Sequence of chain 1.A:
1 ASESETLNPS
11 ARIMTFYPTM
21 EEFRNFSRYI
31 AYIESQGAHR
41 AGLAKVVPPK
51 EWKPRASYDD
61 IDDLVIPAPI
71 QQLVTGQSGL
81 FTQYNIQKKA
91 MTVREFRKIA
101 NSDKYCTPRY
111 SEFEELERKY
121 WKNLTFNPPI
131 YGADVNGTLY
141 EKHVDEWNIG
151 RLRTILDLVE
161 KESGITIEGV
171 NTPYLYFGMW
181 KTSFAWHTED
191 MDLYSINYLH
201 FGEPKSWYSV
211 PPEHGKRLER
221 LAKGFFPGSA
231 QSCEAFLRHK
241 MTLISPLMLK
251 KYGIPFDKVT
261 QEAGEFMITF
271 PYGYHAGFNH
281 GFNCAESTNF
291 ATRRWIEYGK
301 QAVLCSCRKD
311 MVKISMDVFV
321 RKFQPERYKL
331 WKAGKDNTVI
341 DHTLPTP

Binding-site contacts:
Ligand atom CM contacts residue THR288 of chain 1.A at 3.9 Å.
Ligand atom C contacts residue VAL312 of chain 1.A at 3.8 Å (hydrophobic).
Ligand atom CA contacts residue MET311 of chain 1.A at 3.7 Å (hydrophobic).
Ligand atom NZ contacts residue ALA68 of chain 1.A at 2.9 Å.
Ligand atom CD contacts residue TYR174 of chain 1.A at 3.6 Å (hydrophobic).
Ligand atom CM contacts residue GLU189 of chain 1.A at 3.9 Å.
Ligand atom CA contacts residue ASP134 of chain 1.A at 3.2 Å.
Ligand atom CB contacts residue ASP134 of chain 1.A at 3.9 Å.
Ligand atom CG2 contacts residue ASP310 of chain 1.A at 3.7 Å.
Ligand atom CM contacts residue SER287 of chain 1.A at 3.5 Å.
Ligand atom CE contacts residue ASP134 of chain 1.A at 3.8 Å.
Ligand atom CG contacts residue GLU168 of chain 1.A at 3.7 Å.
Ligand atom CM contacts residue GLY169 of chain 1.A at 3.7 Å.
Ligand atom N contacts residue VAL312 of chain 1.A at 3.8 Å.
Ligand atom O contacts residue VAL312 of chain 1.A at 3.3 Å.
Ligand atom O contacts residue MET311 of chain 1.A at 3.8 Å.
Ligand atom N contacts residue ASP134 of chain 1.A at 3.8 Å.
Ligand atom CA contacts residue GLU168 of chain 1.A at 3.7 Å.
Ligand atom N contacts residue LYS313 of chain 1.A at 2.8 Å (salt-bridge).
Ligand atom CG contacts residue GLY169 of chain 1.A at 3.9 Å.
Ligand atom N contacts residue TYR174 of chain 1.A at 3.9 Å.
Ligand atom C contacts residue TYR174 of chain 1.A at 3.6 Å (hydrophobic).
Ligand atom NZ contacts residue TYR176 of chain 1.A at 3.4 Å (h-bond).
Ligand atom N contacts residue GLU168 of chain 1.A at 2.8 Å (salt-bridge).
Ligand atom CB contacts residue GLU168 of chain 1.A at 3.6 Å.
Ligand atom CD contacts residue TYR176 of chain 1.A at 3.9 Å (hydrophobic).
Ligand atom N contacts residue ASP310 of chain 1.A at 3.4 Å (salt-bridge).
Ligand atom O contacts residue ILE167 of chain 1.A at 3.7 Å.
Ligand atom NZ contacts residue GLY169 of chain 1.A at 3.5 Å (h-bond).
Ligand atom N contacts residue TYR174 of chain 1.A at 3.9 Å.
Ligand atom NZ contacts residue SER287 of chain 1.A at 3.8 Å.
Ligand atom CB contacts residue TYR174 of chain 1.A at 3.3 Å (hydrophobic).
Ligand atom CA contacts residue ASP310 of chain 1.A at 3.4 Å.
Ligand atom O contacts residue VAL312 of chain 1.A at 3.7 Å.
Ligand atom CD contacts residue GLY169 of chain 1.A at 3.7 Å.
Ligand atom CE contacts residue ASN289 of chain 1.A at 3.6 Å.
Ligand atom O contacts residue LYS313 of chain 1.A at 2.9 Å (salt-bridge).
Ligand atom C contacts residue ASP310 of chain 1.A at 3.8 Å.
Ligand atom CE contacts residue GLY169 of chain 1.A at 3.0 Å.
Ligand atom C contacts residue GLU168 of chain 1.A at 3.9 Å.

The small molecule below binds the protein below.
Small molecule (SMILES): CNCCCC[C@H](NC(=O)[C@@H](NC(=O)CNC(=O)CN)C(C)C)C(=O)N[C@H](C=O)CCCCN